This small molecule binds to this protein.
Small molecule (SMILES): CCCCCCCCCCCCCC(=O)O[C@H](COC(=O)CCCCCCCCCC)COP(=O)(O)OCC[N+](C)(C)C

Sequence of chain 1.E:
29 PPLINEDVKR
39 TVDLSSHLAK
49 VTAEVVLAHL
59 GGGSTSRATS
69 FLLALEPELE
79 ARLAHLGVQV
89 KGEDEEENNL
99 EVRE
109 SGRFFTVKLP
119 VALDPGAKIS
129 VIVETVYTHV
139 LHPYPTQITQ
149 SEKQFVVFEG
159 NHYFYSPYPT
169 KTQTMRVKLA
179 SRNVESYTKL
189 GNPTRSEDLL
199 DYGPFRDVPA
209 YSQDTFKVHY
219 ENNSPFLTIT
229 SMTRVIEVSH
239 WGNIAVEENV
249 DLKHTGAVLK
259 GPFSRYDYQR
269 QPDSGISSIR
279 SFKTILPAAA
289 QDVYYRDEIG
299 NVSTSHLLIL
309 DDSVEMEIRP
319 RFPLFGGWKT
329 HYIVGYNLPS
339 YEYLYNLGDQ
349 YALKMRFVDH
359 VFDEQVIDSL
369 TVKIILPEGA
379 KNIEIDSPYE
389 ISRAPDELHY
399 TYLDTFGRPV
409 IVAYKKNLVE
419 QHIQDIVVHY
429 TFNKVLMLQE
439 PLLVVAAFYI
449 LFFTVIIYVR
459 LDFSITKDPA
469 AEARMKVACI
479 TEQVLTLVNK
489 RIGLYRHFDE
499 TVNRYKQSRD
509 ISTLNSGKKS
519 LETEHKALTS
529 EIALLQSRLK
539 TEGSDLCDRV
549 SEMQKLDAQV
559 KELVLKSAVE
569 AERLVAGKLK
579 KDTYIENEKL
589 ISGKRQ

Sequence of chain 1.F:
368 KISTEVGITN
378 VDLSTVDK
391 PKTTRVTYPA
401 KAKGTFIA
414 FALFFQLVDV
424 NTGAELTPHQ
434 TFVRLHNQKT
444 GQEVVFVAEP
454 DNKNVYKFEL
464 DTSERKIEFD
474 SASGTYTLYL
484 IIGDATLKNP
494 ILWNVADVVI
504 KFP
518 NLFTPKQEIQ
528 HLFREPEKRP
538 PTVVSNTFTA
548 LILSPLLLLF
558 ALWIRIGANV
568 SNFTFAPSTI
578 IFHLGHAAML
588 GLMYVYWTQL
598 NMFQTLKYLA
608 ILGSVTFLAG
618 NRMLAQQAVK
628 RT

Sequence of chain 1.D:
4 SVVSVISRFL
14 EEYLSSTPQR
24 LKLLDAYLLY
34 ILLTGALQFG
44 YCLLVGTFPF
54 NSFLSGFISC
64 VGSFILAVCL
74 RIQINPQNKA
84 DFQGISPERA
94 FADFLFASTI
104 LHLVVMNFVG

Binding-site contacts:
Ligand atom C1 contacts residue PHE461 of chain 1.E at 3.1 Å (hydrophobic).
Ligand atom P contacts residue ARG92 of chain 1.D at 3.8 Å.
Ligand atom C2D contacts residue LEU606 of chain 1.F at 3.6 Å (hydrophobic).
Ligand atom C31 contacts residue ARG92 of chain 1.D at 3.8 Å.
Ligand atom C22 contacts residue ALA95 of chain 1.D at 3.5 Å (hydrophobic).
Ligand atom C24 contacts residue GLY617 of chain 1.F at 3.7 Å.
Ligand atom C21 contacts residue ILE463 of chain 1.E at 3.8 Å (hydrophobic).
Ligand atom C39 contacts residue PHE614 of chain 1.F at 3.9 Å (hydrophobic).
Ligand atom C2B contacts residue GLY610 of chain 1.F at 4.0 Å.
Ligand atom O32 contacts residue ASP96 of chain 1.D at 3.3 Å (salt-bridge).
Ligand atom O12 contacts residue PHE461 of chain 1.E at 3.8 Å.
Ligand atom O13 contacts residue ARG92 of chain 1.D at 3.6 Å.
Ligand atom C22 contacts residue LEU621 of chain 1.F at 3.6 Å (hydrophobic).
Ligand atom O12 contacts residue ILE463 of chain 1.E at 2.9 Å (h-bond).
Ligand atom C2E contacts residue LEU606 of chain 1.F at 3.6 Å (hydrophobic).
Ligand atom C34 contacts residue PHE99 of chain 1.D at 4.0 Å (hydrophobic).
Ligand atom O22 contacts residue PHE614 of chain 1.F at 2.8 Å.
Ligand atom C3B contacts residue SER611 of chain 1.F at 3.6 Å.
Ligand atom C2C contacts residue PHE99 of chain 1.D at 3.9 Å (hydrophobic).
Ligand atom C24 contacts residue LEU621 of chain 1.F at 3.6 Å (hydrophobic).
Ligand atom C24 contacts residue ASN618 of chain 1.F at 3.9 Å.
Ligand atom C35 contacts residue PHE614 of chain 1.F at 3.4 Å (hydrophobic).
Ligand atom C33 contacts residue PHE614 of chain 1.F at 3.8 Å (hydrophobic).
Ligand atom O32 contacts residue ARG92 of chain 1.D at 2.6 Å (salt-bridge).
Ligand atom C38 contacts residue PHE614 of chain 1.F at 3.7 Å (hydrophobic).
Ligand atom C3A contacts residue PHE614 of chain 1.F at 3.6 Å (hydrophobic).
Ligand atom C26 contacts residue THR613 of chain 1.F at 3.9 Å.
Ligand atom O14 contacts residue ARG92 of chain 1.D at 3.7 Å.
Ligand atom O22 contacts residue ASN618 of chain 1.F at 4.0 Å.
Ligand atom C21 contacts residue PHE614 of chain 1.F at 3.9 Å (hydrophobic).
Ligand atom O21 contacts residue ILE463 of chain 1.E at 3.5 Å.
Ligand atom C37 contacts residue PHE614 of chain 1.F at 3.8 Å (hydrophobic).
Ligand atom C2 contacts residue PHE461 of chain 1.E at 3.7 Å (hydrophobic).
Ligand atom C26 contacts residue PHE614 of chain 1.F at 3.7 Å (hydrophobic).
Ligand atom O12 contacts residue SER462 of chain 1.E at 3.0 Å.
Ligand atom O11 contacts residue ARG92 of chain 1.D at 3.6 Å (salt-bridge).
Ligand atom C2A contacts residue PHE99 of chain 1.D at 3.9 Å (hydrophobic).
Ligand atom C22 contacts residue ILE463 of chain 1.E at 3.5 Å (hydrophobic).
Ligand atom O31 contacts residue PHE614 of chain 1.F at 3.8 Å.
Ligand atom C23 contacts residue ALA95 of chain 1.D at 3.4 Å (hydrophobic).